A small-molecule ligand and the protein it binds are described below.
Small molecule (SMILES): N[C@@H](Cc1c[nH]c2ccccc12)C(=O)O

Binding-site contacts:
Ligand atom CZ2 contacts residue ALA44 of chain 1.N at 4.0 Å (hydrophobic).
Ligand atom NE1 contacts residue GLN45 of chain 1.N at 2.8 Å (h-bond).
Ligand atom CD1 contacts residue GLN45 of chain 1.N at 3.5 Å.
Ligand atom CA contacts residue THR28 of chain 1.O at 3.2 Å.
Ligand atom CH2 contacts residue ILE20 of chain 1.N at 4.0 Å (hydrophobic).
Ligand atom CB contacts residue SER51 of chain 1.O at 3.4 Å.
Ligand atom CZ3 contacts residue HIS32 of chain 1.N at 3.9 Å.
Ligand atom NE1 contacts residue ALA44 of chain 1.N at 3.8 Å.
Ligand atom N contacts residue ASP27 of chain 1.O at 3.1 Å (salt-bridge).
Ligand atom C contacts residue GLY25 of chain 1.O at 3.4 Å.
Ligand atom CG contacts residue SER51 of chain 1.O at 3.9 Å.
Ligand atom OXT contacts residue THR47 of chain 1.N at 2.5 Å (h-bond).
Ligand atom C contacts residue SER51 of chain 1.O at 3.5 Å.
Ligand atom C contacts residue THR47 of chain 1.N at 3.5 Å.
Ligand atom CD1 contacts residue SER51 of chain 1.O at 3.6 Å.
Ligand atom CD1 contacts residue THR47 of chain 1.N at 3.8 Å.
Ligand atom CB contacts residue THR23 of chain 1.O at 3.8 Å.
Ligand atom OXT contacts residue GLY25 of chain 1.O at 3.9 Å.
Ligand atom CA contacts residue THR23 of chain 1.O at 3.8 Å.
Ligand atom N contacts residue ARG24 of chain 1.O at 4.0 Å.
Ligand atom CZ3 contacts residue GLY21 of chain 1.N at 3.5 Å.
Ligand atom OXT contacts residue HIS31 of chain 1.N at 3.9 Å.
Ligand atom CA contacts residue SER51 of chain 1.O at 3.9 Å.
Ligand atom O contacts residue THR47 of chain 1.N at 3.5 Å (h-bond).
Ligand atom CB contacts residue THR28 of chain 1.O at 3.6 Å.
Ligand atom OXT contacts residue THR50 of chain 1.N at 2.9 Å (h-bond).
Ligand atom CH2 contacts residue GLY21 of chain 1.N at 3.4 Å.
Ligand atom O contacts residue ARG24 of chain 1.O at 3.6 Å.
Ligand atom N contacts residue GLY25 of chain 1.O at 2.8 Å (h-bond).
Ligand atom CZ2 contacts residue ILE53 of chain 1.N at 4.0 Å (hydrophobic).
Ligand atom CZ2 contacts residue THR50 of chain 1.N at 3.8 Å.
Ligand atom N contacts residue THR23 of chain 1.O at 2.9 Å (h-bond).
Ligand atom O contacts residue SER51 of chain 1.O at 2.9 Å (h-bond).
Ligand atom O contacts residue GLY25 of chain 1.O at 2.9 Å (h-bond).
Ligand atom N contacts residue THR28 of chain 1.O at 2.8 Å (h-bond).
Ligand atom C contacts residue THR50 of chain 1.N at 4.0 Å.
Ligand atom CE3 contacts residue HIS32 of chain 1.N at 3.9 Å.
Ligand atom CA contacts residue GLY25 of chain 1.O at 3.5 Å.
Ligand atom OXT contacts residue HIS49 of chain 1.N at 3.9 Å.
Ligand atom CE2 contacts residue GLN45 of chain 1.N at 3.9 Å.

Sequence of chain 1.N:
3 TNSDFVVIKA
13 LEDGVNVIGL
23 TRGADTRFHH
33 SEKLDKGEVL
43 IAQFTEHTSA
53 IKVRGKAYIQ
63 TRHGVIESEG

Sequence of chain 1.O:
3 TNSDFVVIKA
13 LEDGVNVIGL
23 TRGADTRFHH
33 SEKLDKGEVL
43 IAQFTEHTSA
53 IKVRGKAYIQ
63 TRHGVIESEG